Binding-site contacts:
Ligand atom CB contacts residue ARG162 of chain 1.C at 3.6 Å.
Ligand atom N contacts residue TYR164 of chain 1.C at 2.9 Å (h-bond).
Ligand atom ND2 contacts residue LEU158 of chain 1.C at 2.8 Å (h-bond).
Ligand atom CA contacts residue ARG162 of chain 1.C at 3.6 Å.
Ligand atom NE contacts residue GLU57 of chain 1.D at 3.2 Å (salt-bridge).
Ligand atom CZ contacts residue ARG162 of chain 1.C at 3.4 Å.
Ligand atom NE contacts residue LEU43 of chain 1.D at 3.7 Å.
Ligand atom ND2 contacts residue LEU161 of chain 1.C at 3.1 Å (h-bond).
Ligand atom CZ contacts residue GLU7 of chain 1.D at 3.6 Å.
Ligand atom CG contacts residue SER60 of chain 1.D at 3.4 Å.
Ligand atom CG contacts residue LEU161 of chain 1.C at 3.7 Å (hydrophobic).
Ligand atom O contacts residue ARG163 of chain 1.C at 3.5 Å.
Ligand atom OH contacts residue ARG162 of chain 1.C at 3.5 Å (salt-bridge).
Ligand atom O2P contacts residue ARG162 of chain 1.C at 2.8 Å (salt-bridge).
Ligand atom CE1 contacts residue ASP160 of chain 1.C at 3.4 Å.
Ligand atom CG contacts residue GLU57 of chain 1.D at 3.3 Å.
Ligand atom ND1 contacts residue ASP201 of chain 1.C at 3.2 Å (salt-bridge).
Ligand atom N contacts residue ARG162 of chain 1.C at 2.9 Å (salt-bridge).
Ligand atom O contacts residue TYR164 of chain 1.C at 3.2 Å (h-bond).
Ligand atom NH2 contacts residue GLU7 of chain 1.D at 2.7 Å (salt-bridge).
Ligand atom CB contacts residue LEU161 of chain 1.C at 3.6 Å (hydrophobic).
Ligand atom NH1 contacts residue ARG31 of chain 1.D at 3.6 Å (salt-bridge).
Ligand atom CB contacts residue LEU161 of chain 1.C at 3.2 Å (hydrophobic).
Ligand atom O3P contacts residue ARG178 of chain 1.C at 3.1 Å (salt-bridge).
Ligand atom CD2 contacts residue TYR164 of chain 1.C at 3.7 Å (hydrophobic).
Ligand atom CE contacts residue VAL204 of chain 1.C at 3.6 Å (hydrophobic).
Ligand atom P contacts residue THR177 of chain 1.C at 3.7 Å.
Ligand atom O contacts residue ARG178 of chain 1.C at 2.6 Å (salt-bridge).
Ligand atom CG contacts residue LEU161 of chain 1.C at 3.7 Å (hydrophobic).
Ligand atom CG contacts residue ARG205 of chain 1.C at 3.5 Å.
Ligand atom O2P contacts residue THR177 of chain 1.C at 3.3 Å (h-bond).
Ligand atom O3P contacts residue THR177 of chain 1.C at 3.0 Å (h-bond).
Ligand atom OH contacts residue GLY176 of chain 1.C at 3.3 Å.
Ligand atom OD1 contacts residue VAL204 of chain 1.C at 3.2 Å.
Ligand atom CD2 contacts residue GLY165 of chain 1.C at 3.5 Å.
Ligand atom CE1 contacts residue ASP201 of chain 1.C at 3.5 Å.
Ligand atom CE2 contacts residue ARG162 of chain 1.C at 3.6 Å.
Ligand atom CG contacts residue VAL204 of chain 1.C at 3.7 Å (hydrophobic).
Ligand atom CD1 contacts residue LEU161 of chain 1.C at 3.4 Å (hydrophobic).
Ligand atom CB contacts residue TYR164 of chain 1.C at 3.7 Å (hydrophobic).

This protein binds this small molecule.
Small molecule (SMILES): CSCC[C@H](NC(=O)[C@@H]1CCCN1C(=O)[C@H](CC(N)=O)NC(=O)[C@@H]1CCCN1C(=O)[C@H](CC1=NC=NC1)NC(=O)[C@@H](N)CC(C)C)C(=O)N[C@@H](Cc1ccc(OP(=O)(O)O)cc1)C(=O)N[C@@H](C)C(=O)N[C@H](C=O)CCCN=C(N)N

Sequence of chain 1.C:
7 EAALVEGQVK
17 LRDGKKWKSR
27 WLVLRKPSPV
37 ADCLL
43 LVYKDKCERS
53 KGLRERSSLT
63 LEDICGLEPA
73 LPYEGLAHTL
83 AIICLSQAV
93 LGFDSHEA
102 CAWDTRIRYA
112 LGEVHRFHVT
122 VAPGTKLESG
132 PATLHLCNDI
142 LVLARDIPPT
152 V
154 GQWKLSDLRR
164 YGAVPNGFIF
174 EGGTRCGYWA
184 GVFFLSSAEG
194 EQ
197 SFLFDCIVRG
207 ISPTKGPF

Sequence of chain 1.D:
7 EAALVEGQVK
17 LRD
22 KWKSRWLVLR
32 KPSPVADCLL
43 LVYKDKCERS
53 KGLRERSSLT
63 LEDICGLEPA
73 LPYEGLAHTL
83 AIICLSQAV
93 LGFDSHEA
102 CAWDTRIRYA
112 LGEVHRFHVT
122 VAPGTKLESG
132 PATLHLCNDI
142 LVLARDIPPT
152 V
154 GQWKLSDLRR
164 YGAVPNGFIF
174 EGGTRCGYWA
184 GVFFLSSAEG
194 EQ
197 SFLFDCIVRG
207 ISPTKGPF